Binding-site contacts:
Ligand atom O6B contacts residue HIS155 of chain 3.B at 3.3 Å (h-bond).
Ligand atom O4 contacts residue LYS156 of chain 3.B at 3.5 Å.
Ligand atom C6 contacts residue SER93 of chain 3.B at 4.0 Å.
Ligand atom OAF contacts residue THR4 of chain 3.B at 2.9 Å (h-bond).
Ligand atom C6 contacts residue HIS155 of chain 3.B at 3.4 Å.
Ligand atom O3 contacts residue ALA158 of chain 3.B at 3.0 Å (h-bond).
Ligand atom OAH contacts residue ASP3 of chain 3.B at 4.0 Å.
Ligand atom O6A contacts residue HIS155 of chain 3.B at 3.8 Å.
Ligand atom O5 contacts residue LYS156 of chain 3.B at 3.4 Å.
Ligand atom C3 contacts residue ARG157 of chain 3.B at 3.7 Å.
Ligand atom OAH contacts residue ARG157 of chain 3.B at 3.1 Å (salt-bridge).
Ligand atom O5B contacts residue LYS156 of chain 3.B at 3.3 Å.
Ligand atom O6A contacts residue HIS94 of chain 3.B at 3.2 Å (h-bond).
Ligand atom O6B contacts residue HIS94 of chain 3.B at 4.0 Å.
Ligand atom O6B contacts residue LYS156 of chain 3.B at 3.3 Å.
Ligand atom O6B contacts residue ARG157 of chain 3.B at 3.3 Å (salt-bridge).
Ligand atom OBI contacts residue LYS156 of chain 3.B at 4.0 Å.
Ligand atom C6 contacts residue LEU62 of chain 3.B at 3.5 Å (hydrophobic).
Ligand atom O4 contacts residue SER93 of chain 3.B at 3.0 Å (h-bond).
Ligand atom O3 contacts residue LYS156 of chain 3.B at 3.0 Å.
Ligand atom C3 contacts residue LYS156 of chain 3.B at 4.0 Å.
Ligand atom OAF contacts residue ARG157 of chain 3.B at 2.8 Å (salt-bridge).
Ligand atom O5 contacts residue HIS155 of chain 3.B at 3.6 Å.
Ligand atom O3 contacts residue ARG157 of chain 3.B at 3.3 Å (salt-bridge).
Ligand atom OAF contacts residue ALA158 of chain 3.B at 3.3 Å.
Ligand atom O4 contacts residue HIS155 of chain 3.B at 3.5 Å (h-bond).
Ligand atom O5 contacts residue ARG157 of chain 3.B at 3.8 Å.
Ligand atom SAG contacts residue THR4 of chain 3.B at 3.9 Å.
Ligand atom C2 contacts residue ALA158 of chain 3.B at 3.7 Å (hydrophobic).
Ligand atom SAG contacts residue ARG157 of chain 3.B at 3.6 Å (salt-bridge).
Ligand atom C3 contacts residue ALA158 of chain 3.B at 4.0 Å (hydrophobic).
Ligand atom C4 contacts residue LYS156 of chain 3.B at 4.0 Å.
Ligand atom C6 contacts residue HIS94 of chain 3.B at 3.9 Å.
Ligand atom O6B contacts residue LEU62 of chain 3.B at 4.0 Å.
Ligand atom O6A contacts residue LEU62 of chain 3.B at 3.4 Å.
Ligand atom O6A contacts residue SER93 of chain 3.B at 3.2 Å.
Ligand atom OAH contacts residue THR4 of chain 3.B at 3.7 Å.
Ligand atom C5 contacts residue LEU62 of chain 3.B at 3.8 Å (hydrophobic).
Ligand atom OAH contacts residue LEU2 of chain 3.B at 2.8 Å (h-bond).
Ligand atom C5 contacts residue HIS155 of chain 3.B at 4.0 Å.

The protein below binds the small molecule below.
Small molecule (SMILES): O=C(O)[C@@H]1O[C@H](O[C@H]2[C@@H](OS(=O)(=O)O)O[C@@H](O)[C@H](NS(=O)(=O)O)[C@H]2O)[C@@H](OS(=O)(=O)O)[C@H](O)[C@@H]1O

Sequence of chain 3.B:
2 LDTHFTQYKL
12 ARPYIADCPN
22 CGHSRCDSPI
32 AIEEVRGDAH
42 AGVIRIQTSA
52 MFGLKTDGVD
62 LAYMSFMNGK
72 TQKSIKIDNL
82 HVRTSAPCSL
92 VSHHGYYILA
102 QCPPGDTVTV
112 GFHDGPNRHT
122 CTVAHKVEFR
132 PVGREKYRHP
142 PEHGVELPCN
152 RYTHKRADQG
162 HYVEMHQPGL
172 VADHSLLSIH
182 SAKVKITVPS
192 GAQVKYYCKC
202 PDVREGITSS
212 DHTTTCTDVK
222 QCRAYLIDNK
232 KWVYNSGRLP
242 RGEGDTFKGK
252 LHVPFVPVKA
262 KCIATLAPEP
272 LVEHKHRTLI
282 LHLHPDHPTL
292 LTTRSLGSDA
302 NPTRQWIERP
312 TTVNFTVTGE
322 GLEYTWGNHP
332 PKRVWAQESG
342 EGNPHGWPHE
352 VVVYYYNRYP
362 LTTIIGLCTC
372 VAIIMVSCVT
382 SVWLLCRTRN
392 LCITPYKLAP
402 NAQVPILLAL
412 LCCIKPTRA